The small molecule below binds the protein below.
Small molecule (SMILES): CNCCCc1cc(C)cc(N)n1

Binding-site contacts:
Ligand atom C05 contacts residue VAL271 of chain 1.A at 3.6 Å (hydrophobic).
Ligand atom C03 contacts residue TRP291 of chain 1.A at 4.0 Å (hydrophobic).
Ligand atom C07 contacts residue PRO269 of chain 1.A at 3.9 Å (hydrophobic).
Ligand atom C08 contacts residue GLU296 of chain 1.A at 3.5 Å.
Ligand atom C12 contacts residue HEM1 of chain 1.E at 3.1 Å.
Ligand atom C04 contacts residue HEM1 of chain 1.E at 3.9 Å.
Ligand atom C02 contacts residue TRP291 of chain 1.A at 3.8 Å (hydrophobic).
Ligand atom C10 contacts residue HEM1 of chain 1.E at 3.5 Å.
Ligand atom C08 contacts residue HEM1 of chain 1.E at 3.7 Å.
Ligand atom C07 contacts residue SER289 of chain 1.A at 3.8 Å.
Ligand atom N02 contacts residue PRO269 of chain 1.A at 3.9 Å.
Ligand atom N11 contacts residue HEM1 of chain 1.E at 3.0 Å (h-bond).
Ligand atom N02 contacts residue GLU296 of chain 1.A at 2.7 Å (salt-bridge).
Ligand atom N02 contacts residue TYR292 of chain 1.A at 3.6 Å.
Ligand atom C09 contacts residue VAL271 of chain 1.A at 3.7 Å (hydrophobic).
Ligand atom C02 contacts residue GLU296 of chain 1.A at 3.6 Å.
Ligand atom C06 contacts residue HEM1 of chain 1.E at 4.1 Å.
Ligand atom N02 contacts residue TRP291 of chain 1.A at 2.8 Å (h-bond).
Ligand atom C03 contacts residue PRO269 of chain 1.A at 3.8 Å (hydrophobic).
Ligand atom N01 contacts residue PRO269 of chain 1.A at 4.2 Å.
Ligand atom C07 contacts residue PHE288 of chain 1.A at 3.7 Å (hydrophobic).
Ligand atom N02 contacts residue HEM1 of chain 1.E at 3.4 Å.
Ligand atom C04 contacts residue PRO269 of chain 1.A at 4.1 Å (hydrophobic).
Ligand atom C07 contacts residue HEM1 of chain 1.E at 3.5 Å.
Ligand atom C09 contacts residue GLU296 of chain 1.A at 3.8 Å.
Ligand atom C02 contacts residue PRO269 of chain 1.A at 3.8 Å (hydrophobic).
Ligand atom C07 contacts residue GLY290 of chain 1.A at 3.5 Å.
Ligand atom C06 contacts residue GLU296 of chain 1.A at 3.5 Å.
Ligand atom N01 contacts residue HEM1 of chain 1.E at 3.9 Å.
Ligand atom C09 contacts residue GLN182 of chain 1.A at 4.2 Å.
Ligand atom C09 contacts residue HEM1 of chain 1.E at 4.2 Å.
Ligand atom C06 contacts residue VAL271 of chain 1.A at 4.2 Å (hydrophobic).
Ligand atom N01 contacts residue GLU296 of chain 1.A at 2.7 Å (salt-bridge).
Ligand atom C02 contacts residue HEM1 of chain 1.E at 3.5 Å.
Ligand atom C10 contacts residue GLN182 of chain 1.A at 3.7 Å.
Ligand atom C08 contacts residue VAL271 of chain 1.A at 3.9 Å (hydrophobic).
Ligand atom C03 contacts residue HEM1 of chain 1.E at 3.3 Å.
Ligand atom N02 contacts residue MET293 of chain 1.A at 4.0 Å.
Ligand atom N11 contacts residue VAL271 of chain 1.A at 4.1 Å.
Ligand atom C10 contacts residue VAL271 of chain 1.A at 4.1 Å (hydrophobic).

Sequence of chain 1.A:
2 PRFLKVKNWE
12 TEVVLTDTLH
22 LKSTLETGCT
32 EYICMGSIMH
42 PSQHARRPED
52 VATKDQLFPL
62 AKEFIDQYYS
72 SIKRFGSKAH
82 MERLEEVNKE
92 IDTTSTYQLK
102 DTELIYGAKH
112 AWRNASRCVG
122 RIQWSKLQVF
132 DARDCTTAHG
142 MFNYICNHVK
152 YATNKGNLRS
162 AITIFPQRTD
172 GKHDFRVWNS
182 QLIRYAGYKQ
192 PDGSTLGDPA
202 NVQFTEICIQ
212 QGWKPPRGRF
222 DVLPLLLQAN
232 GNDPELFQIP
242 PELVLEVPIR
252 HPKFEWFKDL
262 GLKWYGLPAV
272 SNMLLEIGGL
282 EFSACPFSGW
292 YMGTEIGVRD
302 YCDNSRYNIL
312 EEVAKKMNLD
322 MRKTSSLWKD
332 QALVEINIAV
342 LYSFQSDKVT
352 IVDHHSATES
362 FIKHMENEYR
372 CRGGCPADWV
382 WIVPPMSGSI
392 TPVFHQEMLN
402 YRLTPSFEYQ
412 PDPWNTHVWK